Binding-site contacts:
Ligand atom O4 contacts residue LYS178 of chain 1.D at 4.1 Å.
Ligand atom C0E contacts residue LEU202 of chain 1.D at 4.1 Å (hydrophobic).
Ligand atom O3 contacts residue LYS205 of chain 1.D at 4.2 Å.
Ligand atom C5 contacts residue ARG47 of chain 1.D at 4.0 Å.
Ligand atom C0I contacts residue ILE206 of chain 1.D at 3.9 Å (hydrophobic).
Ligand atom C0Q contacts residue ALA168 of chain 1.D at 4.1 Å (hydrophobic).
Ligand atom OP1 contacts residue THR203 of chain 1.D at 3.9 Å.
Ligand atom O1 contacts residue ILE206 of chain 1.D at 3.5 Å.
Ligand atom C4 contacts residue ARG209 of chain 1.D at 4.2 Å.
Ligand atom O11 contacts residue LYS205 of chain 1.D at 4.0 Å.
Ligand atom C0G contacts residue ILE206 of chain 1.D at 3.9 Å (hydrophobic).
Ligand atom O0H contacts residue VAL179 of chain 1.D at 3.7 Å.
Ligand atom O2 contacts residue ILE206 of chain 1.D at 3.9 Å.
Ligand atom OP6 contacts residue ARG180 of chain 1.D at 2.9 Å.
Ligand atom OP6 contacts residue ARG209 of chain 1.D at 2.7 Å (salt-bridge).
Ligand atom OP4 contacts residue LYS205 of chain 1.D at 3.8 Å.
Ligand atom OP5 contacts residue LYS178 of chain 1.D at 3.4 Å.
Ligand atom C6 contacts residue ILE206 of chain 1.D at 4.0 Å (hydrophobic).
Ligand atom O5 contacts residue LYS178 of chain 1.D at 3.2 Å.
Ligand atom O5 contacts residue VAL179 of chain 1.D at 3.4 Å (h-bond).
Ligand atom C0C contacts residue LEU171 of chain 1.D at 4.0 Å (hydrophobic).
Ligand atom O0D contacts residue ILE206 of chain 1.D at 3.8 Å.
Ligand atom OP1 contacts residue ILE206 of chain 1.D at 3.3 Å.
Ligand atom OP6 contacts residue LYS178 of chain 1.D at 3.9 Å.
Ligand atom C0L contacts residue THR172 of chain 1.D at 3.6 Å.
Ligand atom O0M contacts residue PHE201 of chain 1.D at 3.5 Å (h-bond).
Ligand atom O0F contacts residue THR172 of chain 1.D at 3.1 Å (h-bond).
Ligand atom C0P contacts residue THR172 of chain 1.D at 3.7 Å.
Ligand atom OP5 contacts residue ASP48 of chain 1.D at 4.0 Å.
Ligand atom C0N contacts residue THR172 of chain 1.D at 3.5 Å.
Ligand atom OP4 contacts residue ARG209 of chain 1.D at 2.7 Å (salt-bridge).
Ligand atom OP3 contacts residue LEU171 of chain 1.D at 2.8 Å (h-bond).
Ligand atom P4 contacts residue ARG209 of chain 1.D at 3.7 Å.
Ligand atom C0G contacts residue LEU171 of chain 1.D at 4.0 Å (hydrophobic).
Ligand atom P1 contacts residue ILE206 of chain 1.D at 4.1 Å.
Ligand atom C0J contacts residue LEU171 of chain 1.D at 3.7 Å (hydrophobic).
Ligand atom O0H contacts residue LEU171 of chain 1.D at 4.0 Å.
Ligand atom P4 contacts residue LYS178 of chain 1.D at 4.1 Å.
Ligand atom OP5 contacts residue ARG180 of chain 1.D at 4.2 Å.
Ligand atom O0H contacts residue ILE206 of chain 1.D at 3.5 Å.

The small molecule below binds the protein below.
Small molecule (SMILES): CCCC(=O)OC[C@H](COP(=O)(O)O[C@H]1[C@H](O)[C@@H](O)[C@H](OP(=O)(O)O)[C@@H](OP(=O)(O)O)[C@H]1O)OC(=O)CCC

Sequence of chain 1.D:
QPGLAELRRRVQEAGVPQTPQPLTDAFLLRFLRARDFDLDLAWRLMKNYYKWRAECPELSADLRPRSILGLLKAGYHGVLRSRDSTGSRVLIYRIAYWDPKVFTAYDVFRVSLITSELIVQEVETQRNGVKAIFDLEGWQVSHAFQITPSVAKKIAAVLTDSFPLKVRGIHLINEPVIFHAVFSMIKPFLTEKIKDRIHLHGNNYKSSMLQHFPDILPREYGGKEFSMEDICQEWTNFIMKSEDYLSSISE